Binding-site contacts:
Ligand atom C1 contacts residue ASN11 of chain 1.A at 1.4 Å.
Ligand atom C7 contacts residue ASN11 of chain 1.A at 3.2 Å.
Ligand atom C3 contacts residue ASN11 of chain 1.A at 3.8 Å.
Ligand atom C8 contacts residue ASN11 of chain 1.A at 4.4 Å.
Ligand atom C8 contacts residue PHE6 of chain 1.A at 4.1 Å (hydrophobic).
Ligand atom C8 contacts residue LEU36 of chain 1.A at 4.2 Å (hydrophobic).
Ligand atom O3 contacts residue SER39 of chain 1.A at 3.7 Å.
Ligand atom C4 contacts residue ASN11 of chain 1.A at 4.2 Å.
Ligand atom C5 contacts residue ASN11 of chain 1.A at 3.7 Å.
Ligand atom O5 contacts residue ASN11 of chain 1.A at 2.4 Å (h-bond).
Ligand atom O7 contacts residue ASN11 of chain 1.A at 3.2 Å (h-bond).
Ligand atom C8 contacts residue PHE10 of chain 1.A at 3.8 Å (hydrophobic).
Ligand atom N2 contacts residue ASN11 of chain 1.A at 2.9 Å (h-bond).
Ligand atom O7 contacts residue GLY7 of chain 1.A at 4.0 Å.
Ligand atom C2 contacts residue ASN11 of chain 1.A at 2.5 Å.

Sequence of chain 1.A:
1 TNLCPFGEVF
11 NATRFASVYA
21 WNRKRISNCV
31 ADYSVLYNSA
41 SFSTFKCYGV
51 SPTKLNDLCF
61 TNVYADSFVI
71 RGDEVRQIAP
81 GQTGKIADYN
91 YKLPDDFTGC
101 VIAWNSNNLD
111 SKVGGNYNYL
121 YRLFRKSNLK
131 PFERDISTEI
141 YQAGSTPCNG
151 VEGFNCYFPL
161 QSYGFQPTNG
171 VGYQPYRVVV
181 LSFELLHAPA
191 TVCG

A small-molecule ligand and the protein it binds are described below.
Small molecule (SMILES): CC(=O)N[C@@H]1[C@@H](O)[C@H](O)[C@@H](CO)O[C@H]1O